Binding-site contacts:
Ligand atom N2 contacts residue ASN318 of chain 1.A at 3.0 Å (h-bond).
Ligand atom O5 contacts residue ASN318 of chain 1.A at 2.4 Å (h-bond).
Ligand atom C4 contacts residue GLN567 of chain 1.A at 4.4 Å.
Ligand atom C2 contacts residue GLN567 of chain 1.A at 3.8 Å.
Ligand atom C1 contacts residue GLN567 of chain 1.A at 3.8 Å.
Ligand atom C8 contacts residue ASN318 of chain 1.A at 4.3 Å.
Ligand atom N2 contacts residue GLN567 of chain 1.A at 3.4 Å (h-bond).
Ligand atom O7 contacts residue ASN318 of chain 1.A at 2.6 Å (h-bond).
Ligand atom O3 contacts residue GLN567 of chain 1.A at 4.3 Å.
Ligand atom C5 contacts residue ASN318 of chain 1.A at 3.7 Å.
Ligand atom C5 contacts residue GLN567 of chain 1.A at 4.4 Å.
Ligand atom C7 contacts residue ASN318 of chain 1.A at 3.0 Å.
Ligand atom C1 contacts residue ASN318 of chain 1.A at 1.4 Å.
Ligand atom C4 contacts residue ASN318 of chain 1.A at 4.2 Å.
Ligand atom C3 contacts residue GLN567 of chain 1.A at 3.5 Å.
Ligand atom C2 contacts residue ASN318 of chain 1.A at 2.4 Å.
Ligand atom C3 contacts residue ASN318 of chain 1.A at 3.7 Å.

A protein and the small-molecule ligand that binds it are described below.
Small molecule (SMILES): CC(=O)N[C@H]1[C@H](O[C@H]2[C@H](O)[C@@H](NC(C)=O)CO[C@@H]2CO)O[C@H](CO)[C@@H](O)[C@@H]1O

Sequence of chain 1.A:
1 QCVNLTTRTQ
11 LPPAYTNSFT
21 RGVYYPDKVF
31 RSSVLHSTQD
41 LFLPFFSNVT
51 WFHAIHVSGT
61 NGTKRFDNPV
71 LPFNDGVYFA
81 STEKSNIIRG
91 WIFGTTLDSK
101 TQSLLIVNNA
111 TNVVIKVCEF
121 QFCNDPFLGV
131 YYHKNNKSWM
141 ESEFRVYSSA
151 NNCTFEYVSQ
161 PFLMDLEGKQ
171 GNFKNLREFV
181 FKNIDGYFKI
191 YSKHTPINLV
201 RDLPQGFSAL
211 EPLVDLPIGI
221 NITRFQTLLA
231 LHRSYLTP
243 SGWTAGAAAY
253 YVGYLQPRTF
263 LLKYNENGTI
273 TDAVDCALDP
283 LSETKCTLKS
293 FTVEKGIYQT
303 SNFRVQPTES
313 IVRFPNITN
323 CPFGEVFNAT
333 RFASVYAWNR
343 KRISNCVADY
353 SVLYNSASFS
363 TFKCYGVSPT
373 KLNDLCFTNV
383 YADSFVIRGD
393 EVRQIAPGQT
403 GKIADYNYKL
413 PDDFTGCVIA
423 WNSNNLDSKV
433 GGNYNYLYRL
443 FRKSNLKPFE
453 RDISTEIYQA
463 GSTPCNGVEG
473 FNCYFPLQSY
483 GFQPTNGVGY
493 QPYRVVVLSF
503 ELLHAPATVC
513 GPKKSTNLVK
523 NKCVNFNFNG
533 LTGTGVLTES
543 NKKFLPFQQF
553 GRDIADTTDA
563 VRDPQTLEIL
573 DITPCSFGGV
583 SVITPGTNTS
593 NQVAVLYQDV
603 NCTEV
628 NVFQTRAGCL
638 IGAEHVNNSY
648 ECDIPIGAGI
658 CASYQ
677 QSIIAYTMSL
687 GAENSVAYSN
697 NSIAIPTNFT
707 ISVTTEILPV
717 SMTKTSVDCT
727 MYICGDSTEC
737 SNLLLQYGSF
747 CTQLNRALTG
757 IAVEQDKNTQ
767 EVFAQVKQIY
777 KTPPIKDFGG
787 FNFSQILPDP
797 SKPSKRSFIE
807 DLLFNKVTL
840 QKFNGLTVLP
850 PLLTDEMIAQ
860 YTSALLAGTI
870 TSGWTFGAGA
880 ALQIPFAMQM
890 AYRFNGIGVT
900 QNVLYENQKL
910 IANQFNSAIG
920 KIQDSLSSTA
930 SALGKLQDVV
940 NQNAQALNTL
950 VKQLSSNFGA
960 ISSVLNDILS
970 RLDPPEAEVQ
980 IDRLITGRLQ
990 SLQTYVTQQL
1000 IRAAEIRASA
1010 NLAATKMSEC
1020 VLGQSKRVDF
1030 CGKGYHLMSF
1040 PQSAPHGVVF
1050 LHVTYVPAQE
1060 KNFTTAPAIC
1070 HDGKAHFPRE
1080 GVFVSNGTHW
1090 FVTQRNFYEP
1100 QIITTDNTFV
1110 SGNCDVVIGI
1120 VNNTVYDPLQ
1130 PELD